A protein and the small-molecule ligand that binds it are described below.
Small molecule (SMILES): CC(=O)N[C@H]1[C@H](O[C@H]2[C@H](O)[C@@H](NC(C)=O)CO[C@@H]2CO)O[C@H](CO)[C@@H](O[C@@H]2O[C@H](CO[C@H]3O[C@H](CO)[C@@H](O)[C@H](O)[C@@H]3O)[C@@H](O)[C@H](O[C@H]3O[C@H](CO)[C@@H](O)[C@H](O)[C@@H]3O)[C@@H]2O)[C@@H]1O

Sequence of chain 1.A:
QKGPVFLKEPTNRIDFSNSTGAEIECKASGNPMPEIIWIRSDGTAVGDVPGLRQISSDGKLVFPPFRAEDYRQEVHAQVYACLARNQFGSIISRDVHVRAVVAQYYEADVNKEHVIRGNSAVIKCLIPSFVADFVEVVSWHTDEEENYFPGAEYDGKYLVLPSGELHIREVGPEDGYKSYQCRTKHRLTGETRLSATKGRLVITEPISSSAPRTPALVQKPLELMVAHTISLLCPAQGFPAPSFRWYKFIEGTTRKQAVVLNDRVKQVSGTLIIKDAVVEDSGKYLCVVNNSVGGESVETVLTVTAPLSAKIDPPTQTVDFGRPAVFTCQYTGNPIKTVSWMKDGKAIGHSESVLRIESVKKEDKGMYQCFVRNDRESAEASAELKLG

Sequence of chain 2.A:
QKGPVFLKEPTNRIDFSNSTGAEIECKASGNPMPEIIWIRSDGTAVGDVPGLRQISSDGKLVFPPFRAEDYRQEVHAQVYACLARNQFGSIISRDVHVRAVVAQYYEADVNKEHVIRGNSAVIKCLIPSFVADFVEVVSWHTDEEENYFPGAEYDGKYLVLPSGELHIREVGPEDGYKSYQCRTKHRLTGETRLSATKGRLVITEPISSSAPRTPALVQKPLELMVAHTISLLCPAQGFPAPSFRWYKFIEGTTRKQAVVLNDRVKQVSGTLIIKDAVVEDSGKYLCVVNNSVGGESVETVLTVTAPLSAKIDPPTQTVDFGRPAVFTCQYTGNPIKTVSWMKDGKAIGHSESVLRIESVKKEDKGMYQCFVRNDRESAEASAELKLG

Binding-site contacts:
Ligand atom O5 contacts residue LYS337 of chain 2.A at 3.2 Å (salt-bridge).
Ligand atom C1 contacts residue LYS337 of chain 2.A at 3.9 Å.
Ligand atom O5 contacts residue ASN290 of chain 1.A at 2.3 Å (h-bond).
Ligand atom C1 contacts residue ASN290 of chain 1.A at 1.4 Å.
Ligand atom O5 contacts residue GLY295 of chain 1.A at 3.5 Å.
Ligand atom O6 contacts residue LYS337 of chain 2.A at 3.9 Å.
Ligand atom C4 contacts residue THR338 of chain 2.A at 3.8 Å.
Ligand atom C4 contacts residue LYS337 of chain 2.A at 3.8 Å.
Ligand atom O3 contacts residue ARG373 of chain 2.A at 3.5 Å (salt-bridge).
Ligand atom O5 contacts residue VAL288 of chain 1.A at 3.8 Å.
Ligand atom C3 contacts residue ASN290 of chain 1.A at 3.8 Å.
Ligand atom O4 contacts residue LYS337 of chain 2.A at 3.7 Å.
Ligand atom N2 contacts residue ASN290 of chain 1.A at 2.9 Å (h-bond).
Ligand atom O3 contacts residue THR338 of chain 2.A at 3.6 Å.
Ligand atom O4 contacts residue THR338 of chain 2.A at 3.9 Å.
Ligand atom O3 contacts residue LYS337 of chain 2.A at 3.2 Å (salt-bridge).
Ligand atom C8 contacts residue SER297 of chain 1.A at 3.4 Å.
Ligand atom C5 contacts residue VAL288 of chain 1.A at 3.8 Å (hydrophobic).
Ligand atom C5 contacts residue LYS337 of chain 2.A at 3.8 Å.
Ligand atom C5 contacts residue ASN290 of chain 1.A at 3.6 Å.
Ligand atom O3 contacts residue SER340 of chain 2.A at 2.7 Å (h-bond).
Ligand atom O4 contacts residue LYS337 of chain 2.A at 2.7 Å (salt-bridge).
Ligand atom C7 contacts residue ASN290 of chain 1.A at 3.7 Å.
Ligand atom O6 contacts residue GLU296 of chain 1.A at 3.2 Å (salt-bridge).
Ligand atom C2 contacts residue ASN290 of chain 1.A at 2.5 Å.
Ligand atom C6 contacts residue GLU296 of chain 1.A at 3.9 Å.
Ligand atom C3 contacts residue SER340 of chain 2.A at 3.9 Å.
Ligand atom C1 contacts residue VAL288 of chain 1.A at 4.0 Å (hydrophobic).
Ligand atom C3 contacts residue ARG373 of chain 2.A at 4.0 Å.
Ligand atom O6 contacts residue GLY295 of chain 1.A at 3.5 Å.
Ligand atom O7 contacts residue ASN290 of chain 1.A at 4.0 Å.
Ligand atom O6 contacts residue LYS337 of chain 2.A at 3.6 Å (salt-bridge).
Ligand atom O2 contacts residue LYS337 of chain 2.A at 3.0 Å.
Ligand atom O6 contacts residue THR338 of chain 2.A at 3.7 Å.
Ligand atom O2 contacts residue SER340 of chain 2.A at 3.5 Å.
Ligand atom O3 contacts residue THR338 of chain 2.A at 4.0 Å.
Ligand atom C3 contacts residue THR338 of chain 2.A at 3.9 Å.
Ligand atom O4 contacts residue ARG373 of chain 2.A at 3.2 Å (salt-bridge).
Ligand atom C6 contacts residue GLY295 of chain 1.A at 3.8 Å.
Ligand atom C6 contacts residue LYS337 of chain 2.A at 3.6 Å.